The protein below binds the small molecule below.
Small molecule (SMILES): Nc1ccn([C@H]2C[C@H](O[P](=O)(O)OC[C@H]3O[C@@H](n4ccc(N)nc4=O)C[C@@H]3O[P](=O)(O)OC[C@H]3O[C@@H](n4cnc5c(=O)[nH]c(N)nc54)C[C@@H]3O[P](=O)(O)OC[C@H]3O[C@@H](n4cnc5c(=O)[nH]c(N)nc54)C[C@@H]3O)[C@@H](COP(=O)=O)O2)c(=O)n1

Binding-site contacts:
Ligand atom OP2 contacts residue TYR121 of chain 1.MA at 3.1 Å.
Ligand atom C8 contacts residue LYS67 of chain 1.MA at 3.3 Å.
Ligand atom P contacts residue THR114 of chain 1.LA at 3.1 Å.
Ligand atom OP1 contacts residue TRP71 of chain 1.MA at 3.4 Å.
Ligand atom N2 contacts residue TYR125 of chain 1.MA at 3.8 Å.
Ligand atom OP1 contacts residue THR114 of chain 1.LA at 3.4 Å (h-bond).
Ligand atom OP2 contacts residue ARG13 of chain 1.MA at 2.2 Å (salt-bridge).
Ligand atom C5 contacts residue TYR125 of chain 1.MA at 4.0 Å (hydrophobic).
Ligand atom O6 contacts residue LYS67 of chain 1.MA at 4.1 Å.
Ligand atom O3' contacts residue THR114 of chain 1.LA at 3.6 Å.
Ligand atom N7 contacts residue LYS67 of chain 1.MA at 3.0 Å (salt-bridge).
Ligand atom C5' contacts residue TRP71 of chain 1.MA at 3.7 Å (hydrophobic).
Ligand atom P contacts residue ARG13 of chain 1.MA at 3.4 Å.
Ligand atom O6 contacts residue TYR125 of chain 1.MA at 4.2 Å.
Ligand atom O5' contacts residue TYR183 of chain 1.MA at 4.0 Å.
Ligand atom C3' contacts residue TYR183 of chain 1.MA at 3.7 Å (hydrophobic).
Ligand atom C2' contacts residue LYS67 of chain 1.MA at 3.7 Å.
Ligand atom O3' contacts residue ASN11 of chain 1.MA at 3.5 Å (h-bond).
Ligand atom N3 contacts residue TYR125 of chain 1.MA at 3.8 Å.
Ligand atom C8 contacts residue TYR183 of chain 1.MA at 3.7 Å (hydrophobic).
Ligand atom OP2 contacts residue TYR183 of chain 1.MA at 3.2 Å.
Ligand atom C6 contacts residue LYS67 of chain 1.MA at 3.8 Å.
Ligand atom OP2 contacts residue ARG112 of chain 1.LA at 2.6 Å (salt-bridge).
Ligand atom C4 contacts residue TYR125 of chain 1.MA at 4.0 Å (hydrophobic).
Ligand atom N1 contacts residue TYR125 of chain 1.MA at 4.0 Å.
Ligand atom O6 contacts residue SER123 of chain 1.MA at 3.9 Å.
Ligand atom C6 contacts residue TYR125 of chain 1.MA at 4.0 Å (hydrophobic).
Ligand atom C3' contacts residue ARG13 of chain 1.MA at 4.1 Å.
Ligand atom OP1 contacts residue LYS6 of chain 1.T at 3.9 Å.
Ligand atom P contacts residue ARG112 of chain 1.LA at 4.0 Å.
Ligand atom C2 contacts residue TYR125 of chain 1.MA at 3.7 Å (hydrophobic).
Ligand atom C4' contacts residue ASN11 of chain 1.MA at 4.2 Å.
Ligand atom C2' contacts residue TYR125 of chain 1.MA at 3.8 Å (hydrophobic).
Ligand atom P contacts residue TYR121 of chain 1.MA at 4.2 Å.
Ligand atom O3' contacts residue ARG13 of chain 1.MA at 4.0 Å.
Ligand atom N9 contacts residue TYR125 of chain 1.MA at 4.0 Å.
Ligand atom OP1 contacts residue ARG13 of chain 1.MA at 3.9 Å.
Ligand atom C2' contacts residue TYR183 of chain 1.MA at 3.9 Å (hydrophobic).
Ligand atom C5 contacts residue LYS67 of chain 1.MA at 4.0 Å.
Ligand atom OP2 contacts residue THR114 of chain 1.LA at 2.2 Å (h-bond).

Sequence of chain 1.LA:
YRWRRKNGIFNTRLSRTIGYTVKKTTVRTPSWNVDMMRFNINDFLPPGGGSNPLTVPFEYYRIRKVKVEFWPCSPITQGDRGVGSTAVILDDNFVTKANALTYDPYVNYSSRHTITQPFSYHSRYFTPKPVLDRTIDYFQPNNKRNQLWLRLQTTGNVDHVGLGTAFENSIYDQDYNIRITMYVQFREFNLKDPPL

Sequence of chain 1.T:
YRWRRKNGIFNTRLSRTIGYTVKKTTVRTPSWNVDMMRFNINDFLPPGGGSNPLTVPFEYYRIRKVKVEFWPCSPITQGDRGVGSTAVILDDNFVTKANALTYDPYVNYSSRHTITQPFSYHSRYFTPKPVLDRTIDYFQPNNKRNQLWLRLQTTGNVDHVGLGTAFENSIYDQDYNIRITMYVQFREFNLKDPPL

Sequence of chain 1.MA:
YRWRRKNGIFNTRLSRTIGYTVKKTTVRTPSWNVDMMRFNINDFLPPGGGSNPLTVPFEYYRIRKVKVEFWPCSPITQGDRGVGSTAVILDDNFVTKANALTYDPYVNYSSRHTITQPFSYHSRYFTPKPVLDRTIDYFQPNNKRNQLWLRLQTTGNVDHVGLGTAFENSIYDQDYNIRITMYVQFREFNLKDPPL